The small molecule below binds the protein below.
Small molecule (SMILES): O=P(O)(O)OC[C@H]1O[C@](O)(COP(=O)(O)O)[C@@H](O)[C@@H]1O

Sequence of chain 1.G:
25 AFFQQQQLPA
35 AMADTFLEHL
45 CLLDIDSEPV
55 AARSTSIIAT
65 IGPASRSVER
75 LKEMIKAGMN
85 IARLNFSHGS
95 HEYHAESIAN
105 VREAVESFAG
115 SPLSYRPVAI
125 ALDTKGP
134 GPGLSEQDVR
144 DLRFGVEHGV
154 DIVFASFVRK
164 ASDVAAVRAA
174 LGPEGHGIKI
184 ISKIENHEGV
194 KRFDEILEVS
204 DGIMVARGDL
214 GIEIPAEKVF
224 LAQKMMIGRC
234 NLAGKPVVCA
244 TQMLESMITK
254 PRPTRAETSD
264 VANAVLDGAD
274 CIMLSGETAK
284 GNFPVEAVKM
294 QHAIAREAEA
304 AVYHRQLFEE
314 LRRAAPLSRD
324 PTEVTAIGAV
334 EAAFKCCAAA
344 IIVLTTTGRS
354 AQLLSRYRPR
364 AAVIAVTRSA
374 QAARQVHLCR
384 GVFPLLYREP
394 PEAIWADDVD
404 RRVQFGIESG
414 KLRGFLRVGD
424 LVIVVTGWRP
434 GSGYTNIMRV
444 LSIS

Binding-site contacts:
Ligand atom O4 contacts residue TYR437 of chain 1.G at 2.9 Å (h-bond).
Ligand atom O4P contacts residue THR348 of chain 1.G at 3.6 Å.
Ligand atom C6 contacts residue LEU347 of chain 1.G at 3.6 Å (hydrophobic).
Ligand atom C3 contacts residue GLY434 of chain 1.G at 3.3 Å.
Ligand atom O2 contacts residue GLY430 of chain 1.G at 3.4 Å (h-bond).
Ligand atom O5P contacts residue ARG352 of chain 1.G at 3.7 Å.
Ligand atom O3P contacts residue ARG405 of chain 1.G at 3.1 Å (salt-bridge).
Ligand atom O4 contacts residue GLY436 of chain 1.G at 3.6 Å.
Ligand atom O6P contacts residue SER435 of chain 1.G at 3.0 Å (h-bond).
Ligand atom O4P contacts residue THR349 of chain 1.G at 3.1 Å (h-bond).
Ligand atom O6P contacts residue GLY436 of chain 1.G at 2.8 Å (h-bond).
Ligand atom O6 contacts residue THR349 of chain 1.G at 3.2 Å (h-bond).
Ligand atom C6 contacts residue THR438 of chain 1.G at 3.4 Å.
Ligand atom C6 contacts residue SER353 of chain 1.G at 3.7 Å.
Ligand atom O2P contacts residue ARG405 of chain 1.G at 2.5 Å (salt-bridge).
Ligand atom O3 contacts residue GLY430 of chain 1.G at 3.3 Å.
Ligand atom O5P contacts residue THR348 of chain 1.G at 2.5 Å (h-bond).
Ligand atom O2 contacts residue LEU347 of chain 1.G at 3.6 Å.
Ligand atom C3 contacts residue ARG432 of chain 1.G at 3.4 Å.
Ligand atom P2 contacts residue SER353 of chain 1.G at 3.6 Å.
Ligand atom C4 contacts residue GLY434 of chain 1.G at 3.2 Å.
Ligand atom P1 contacts residue ARG405 of chain 1.G at 3.6 Å.
Ligand atom O1 contacts residue GLY434 of chain 1.G at 3.7 Å.
Ligand atom O4P contacts residue THR350 of chain 1.G at 2.8 Å (h-bond).
Ligand atom O4 contacts residue THR438 of chain 1.G at 3.6 Å (h-bond).
Ligand atom O4P contacts residue SER435 of chain 1.G at 2.8 Å (h-bond).
Ligand atom C5 contacts residue GLY434 of chain 1.G at 3.3 Å.
Ligand atom P2 contacts residue THR348 of chain 1.G at 3.5 Å.
Ligand atom O3P contacts residue TRP398 of chain 1.G at 2.6 Å (h-bond).
Ligand atom O1P contacts residue GLY434 of chain 1.G at 3.0 Å (h-bond).
Ligand atom O3 contacts residue TRP398 of chain 1.G at 3.7 Å.
Ligand atom P2 contacts residue THR349 of chain 1.G at 3.7 Å.
Ligand atom O5 contacts residue LEU347 of chain 1.G at 3.6 Å (h-bond).
Ligand atom O5P contacts residue SER353 of chain 1.G at 2.7 Å (h-bond).
Ligand atom P2 contacts residue SER435 of chain 1.G at 3.4 Å.
Ligand atom O6P contacts residue SER353 of chain 1.G at 3.6 Å.
Ligand atom O4 contacts residue SER435 of chain 1.G at 3.8 Å.
Ligand atom O4 contacts residue GLY434 of chain 1.G at 2.4 Å (h-bond).
Ligand atom O6 contacts residue THR348 of chain 1.G at 3.5 Å.
Ligand atom O3 contacts residue ARG432 of chain 1.G at 2.6 Å (salt-bridge).